A small-molecule ligand and the protein it binds are described below.
Small molecule (SMILES): [H]/N=C(\N)c1cc(-c2ccccc2)c(CNC(=O)c2cccc3c2OCC3)s1

Binding-site contacts:
Ligand atom C06 contacts residue ASN47 of chain 2.A at 3.9 Å.
Ligand atom C10 contacts residue 09W1 of chain 2.D at 3.6 Å.
Ligand atom C04 contacts residue ASN47 of chain 2.A at 4.0 Å.
Ligand atom O14 contacts residue ASN47 of chain 2.A at 3.5 Å (h-bond).
Ligand atom C26 contacts residue CYS43 of chain 2.A at 3.7 Å (hydrophobic).
Ligand atom C07 contacts residue ASN47 of chain 2.A at 3.5 Å.
Ligand atom C27 contacts residue CYS43 of chain 2.A at 4.0 Å (hydrophobic).
Ligand atom O14 contacts residue 09W1 of chain 2.D at 3.2 Å.
Ligand atom O11 contacts residue 09W1 of chain 2.D at 3.7 Å.
Ligand atom C18 contacts residue LEU223 of chain 2.A at 3.4 Å (hydrophobic).
Ligand atom N03 contacts residue GLU19 of chain 2.A at 2.9 Å (salt-bridge).
Ligand atom S21 contacts residue ASN47 of chain 2.A at 3.7 Å.
Ligand atom C19 contacts residue 09W1 of chain 2.D at 4.1 Å.
Ligand atom N09 contacts residue 09W1 of chain 2.D at 3.3 Å.
Ligand atom C27 contacts residue 09W1 of chain 2.D at 4.0 Å.
Ligand atom C15 contacts residue 09W1 of chain 2.D at 3.4 Å.
Ligand atom N09 contacts residue ASN47 of chain 2.A at 3.2 Å (h-bond).
Ligand atom C08 contacts residue 09W1 of chain 2.D at 3.3 Å.
Ligand atom C22 contacts residue GLU44 of chain 2.A at 4.0 Å.
Ligand atom C02 contacts residue GLU19 of chain 2.A at 3.6 Å.
Ligand atom C26 contacts residue 09W1 of chain 2.D at 3.7 Å.
Ligand atom C25 contacts residue GLU44 of chain 2.A at 3.7 Å.
Ligand atom C12 contacts residue 09W1 of chain 2.D at 3.5 Å.
Ligand atom N01 contacts residue GLU19 of chain 2.A at 2.7 Å (salt-bridge).
Ligand atom C17 contacts residue 09W1 of chain 2.D at 3.8 Å.
Ligand atom C13 contacts residue 09W1 of chain 2.D at 3.4 Å.
Ligand atom C18 contacts residue 09W1 of chain 2.D at 4.1 Å.
Ligand atom C23 contacts residue GLU44 of chain 2.A at 3.6 Å.
Ligand atom C05 contacts residue ASN47 of chain 2.A at 4.2 Å.
Ligand atom C27 contacts residue GLU44 of chain 2.A at 3.7 Å.
Ligand atom N01 contacts residue VAL51 of chain 2.A at 3.7 Å.
Ligand atom C16 contacts residue 09W1 of chain 2.D at 3.6 Å.
Ligand atom C19 contacts residue LEU223 of chain 2.A at 3.3 Å (hydrophobic).
Ligand atom C27 contacts residue ASN47 of chain 2.A at 4.0 Å.
Ligand atom C20 contacts residue 09W1 of chain 2.D at 3.8 Å.
Ligand atom C24 contacts residue GLU44 of chain 2.A at 3.7 Å.
Ligand atom C26 contacts residue GLU44 of chain 2.A at 3.8 Å.
Ligand atom C08 contacts residue ASN47 of chain 2.A at 3.3 Å.
Ligand atom C25 contacts residue 09W1 of chain 2.D at 3.5 Å.
Ligand atom N03 contacts residue LEU48 of chain 2.A at 3.5 Å.

Sequence of chain 2.B:
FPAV

Sequence of chain 2.A:
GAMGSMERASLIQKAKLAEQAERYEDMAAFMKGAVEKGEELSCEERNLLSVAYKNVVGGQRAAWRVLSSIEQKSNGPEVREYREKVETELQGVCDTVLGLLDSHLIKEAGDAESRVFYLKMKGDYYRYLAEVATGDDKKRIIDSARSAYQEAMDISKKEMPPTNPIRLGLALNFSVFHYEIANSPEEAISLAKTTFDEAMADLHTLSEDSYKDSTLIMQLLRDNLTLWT